Sequence of chain 1.A:
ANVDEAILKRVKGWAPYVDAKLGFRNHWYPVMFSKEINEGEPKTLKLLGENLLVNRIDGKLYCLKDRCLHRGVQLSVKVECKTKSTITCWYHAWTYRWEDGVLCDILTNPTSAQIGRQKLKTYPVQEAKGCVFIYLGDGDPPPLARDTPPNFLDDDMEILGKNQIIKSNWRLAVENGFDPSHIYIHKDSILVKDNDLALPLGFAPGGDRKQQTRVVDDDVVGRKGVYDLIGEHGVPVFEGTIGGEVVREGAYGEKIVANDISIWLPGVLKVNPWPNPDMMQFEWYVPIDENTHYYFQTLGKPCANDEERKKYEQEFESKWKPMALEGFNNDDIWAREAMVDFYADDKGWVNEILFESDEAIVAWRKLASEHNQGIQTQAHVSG

A small-molecule ligand and the protein it binds are described below.
Small molecule (SMILES): c1ccc2c(c1)Cc1ccccc1-2

Binding-site contacts:
Ligand atom C8A contacts residue ALA259 of chain 1.A at 4.2 Å (hydrophobic).
Ligand atom C9 contacts residue VAL272 of chain 1.A at 3.8 Å (hydrophobic).
Ligand atom C3 contacts residue LEU270 of chain 1.A at 3.3 Å (hydrophobic).
Ligand atom C4 contacts residue VAL272 of chain 1.A at 4.0 Å (hydrophobic).
Ligand atom C7 contacts residue ALA259 of chain 1.A at 3.5 Å (hydrophobic).
Ligand atom C6 contacts residue ILE184 of chain 1.A at 3.4 Å (hydrophobic).
Ligand atom C8 contacts residue TRP275 of chain 1.A at 3.4 Å (hydrophobic).
Ligand atom C3 contacts residue GLU284 of chain 1.A at 3.7 Å.
Ligand atom C9A contacts residue TRP275 of chain 1.A at 4.2 Å (hydrophobic).
Ligand atom C9 contacts residue TRP275 of chain 1.A at 3.3 Å (hydrophobic).
Ligand atom C4A contacts residue VAL272 of chain 1.A at 3.8 Å (hydrophobic).
Ligand atom C1 contacts residue ASN330 of chain 1.A at 3.6 Å.
Ligand atom C9 contacts residue PHE329 of chain 1.A at 3.7 Å (hydrophobic).
Ligand atom C9A contacts residue VAL272 of chain 1.A at 3.8 Å (hydrophobic).
Ligand atom C8 contacts residue ALA259 of chain 1.A at 3.4 Å (hydrophobic).
Ligand atom C4 contacts residue HIS183 of chain 1.A at 4.0 Å.
Ligand atom C1 contacts residue PHE329 of chain 1.A at 4.1 Å (hydrophobic).
Ligand atom C7 contacts residue ILE184 of chain 1.A at 3.8 Å (hydrophobic).
Ligand atom C7 contacts residue ILE262 of chain 1.A at 4.0 Å (hydrophobic).
Ligand atom C2 contacts residue ASN330 of chain 1.A at 3.4 Å.
Ligand atom C5 contacts residue ILE184 of chain 1.A at 4.0 Å (hydrophobic).
Ligand atom C2 contacts residue LEU270 of chain 1.A at 4.1 Å (hydrophobic).
Ligand atom C4B contacts residue ILE262 of chain 1.A at 4.0 Å (hydrophobic).
Ligand atom C5 contacts residue HIS183 of chain 1.A at 4.1 Å.
Ligand atom C1 contacts residue TRP275 of chain 1.A at 4.1 Å (hydrophobic).
Ligand atom C2 contacts residue VAL272 of chain 1.A at 4.1 Å (hydrophobic).
Ligand atom C9A contacts residue PHE329 of chain 1.A at 3.9 Å (hydrophobic).
Ligand atom C2 contacts residue GLU284 of chain 1.A at 3.6 Å.
Ligand atom C8A contacts residue VAL272 of chain 1.A at 4.1 Å (hydrophobic).
Ligand atom C1 contacts residue VAL272 of chain 1.A at 4.0 Å (hydrophobic).
Ligand atom C6 contacts residue ILE262 of chain 1.A at 3.3 Å (hydrophobic).
Ligand atom C2 contacts residue GLN282 of chain 1.A at 4.0 Å.
Ligand atom C3 contacts residue GLY178 of chain 1.A at 3.9 Å.
Ligand atom C8A contacts residue PHE329 of chain 1.A at 4.3 Å (hydrophobic).
Ligand atom C3 contacts residue VAL272 of chain 1.A at 4.1 Å (hydrophobic).
Ligand atom C1 contacts residue GLN282 of chain 1.A at 4.1 Å.
Ligand atom C8A contacts residue TRP275 of chain 1.A at 3.9 Å (hydrophobic).
Ligand atom C5 contacts residue ILE262 of chain 1.A at 3.4 Å (hydrophobic).
Ligand atom C4 contacts residue LEU270 of chain 1.A at 3.8 Å (hydrophobic).
Ligand atom C4 contacts residue GLY178 of chain 1.A at 3.5 Å.